Binding-site contacts:
Ligand atom O1 contacts residue GLU84 of chain 1.A at 3.3 Å (salt-bridge).
Ligand atom C6 contacts residue TYR51 of chain 1.A at 3.5 Å (hydrophobic).
Ligand atom O2 contacts residue ARG114 of chain 3.A at 3.5 Å (salt-bridge).
Ligand atom O6 contacts residue ARG114 of chain 3.A at 3.7 Å.
Ligand atom O2 contacts residue ARG114 of chain 3.A at 2.9 Å (salt-bridge).
Ligand atom C4 contacts residue ARG88 of chain 1.A at 3.9 Å.
Ligand atom O6 contacts residue PHE57 of chain 3.A at 4.2 Å.
Ligand atom C5 contacts residue THR86 of chain 1.A at 4.1 Å.
Ligand atom O6 contacts residue LYS81 of chain 3.A at 3.0 Å (salt-bridge).
Ligand atom O4 contacts residue GLY87 of chain 1.A at 3.6 Å.
Ligand atom C6 contacts residue LYS81 of chain 3.A at 4.0 Å.
Ligand atom C5 contacts residue ARG88 of chain 1.A at 4.0 Å.
Ligand atom C4 contacts residue PHE57 of chain 3.A at 4.2 Å (hydrophobic).
Ligand atom O6 contacts residue ASN56 of chain 3.A at 4.2 Å.
Ligand atom C3 contacts residue ARG114 of chain 3.A at 3.6 Å.
Ligand atom C1 contacts residue ARG88 of chain 1.A at 3.6 Å.
Ligand atom O4 contacts residue ARG88 of chain 1.A at 2.9 Å (salt-bridge).
Ligand atom C1 contacts residue SER85 of chain 1.A at 4.2 Å.
Ligand atom O6 contacts residue PHE57 of chain 3.A at 3.7 Å.
Ligand atom O3 contacts residue GLY87 of chain 1.A at 4.1 Å.
Ligand atom O2 contacts residue THR77 of chain 3.A at 3.5 Å.
Ligand atom O2 contacts residue VAL113 of chain 3.A at 4.1 Å.
Ligand atom C1 contacts residue GLU84 of chain 1.A at 4.1 Å.
Ligand atom C2 contacts residue THR77 of chain 3.A at 4.0 Å.
Ligand atom C1 contacts residue PHE57 of chain 3.A at 4.1 Å (hydrophobic).
Ligand atom O3 contacts residue TYR78 of chain 3.A at 4.2 Å.
Ligand atom C6 contacts residue ARG88 of chain 1.A at 4.1 Å.
Ligand atom C6 contacts residue ARG114 of chain 3.A at 3.5 Å.
Ligand atom O2 contacts residue GLU84 of chain 1.A at 3.9 Å.
Ligand atom C2 contacts residue ARG114 of chain 3.A at 3.9 Å.
Ligand atom C2 contacts residue ARG88 of chain 1.A at 3.8 Å.
Ligand atom C4 contacts residue THR86 of chain 1.A at 3.3 Å.
Ligand atom C5 contacts residue PHE57 of chain 3.A at 3.8 Å (hydrophobic).
Ligand atom O3 contacts residue ARG114 of chain 3.A at 3.1 Å (salt-bridge).
Ligand atom O3 contacts residue THR77 of chain 3.A at 2.6 Å (h-bond).
Ligand atom C3 contacts residue THR77 of chain 3.A at 3.7 Å.
Ligand atom O5 contacts residue ARG88 of chain 1.A at 3.0 Å (salt-bridge).
Ligand atom O4 contacts residue THR86 of chain 1.A at 2.7 Å (h-bond).
Ligand atom O4 contacts residue THR77 of chain 3.A at 3.7 Å.
Ligand atom C6 contacts residue THR86 of chain 1.A at 3.6 Å.

This small molecule binds to this protein.
Small molecule (SMILES): CC(=O)N[C@H]1[C@H](O[C@@H]2[C@@H](O)[C@H](O)O[C@H](CO)[C@@H]2O)O[C@H](CO)[C@@H](O[C@@H]2O[C@H](CO)[C@H](O)[C@H](O)[C@H]2O[C@@H]2O[C@@H](C)[C@@H](O)[C@@H](O)[C@@H]2O)[C@@H]1O[C@@H]1O[C@@H](C)[C@@H](O)[C@@H](O)[C@@H]1O

Sequence of chain 1.A:
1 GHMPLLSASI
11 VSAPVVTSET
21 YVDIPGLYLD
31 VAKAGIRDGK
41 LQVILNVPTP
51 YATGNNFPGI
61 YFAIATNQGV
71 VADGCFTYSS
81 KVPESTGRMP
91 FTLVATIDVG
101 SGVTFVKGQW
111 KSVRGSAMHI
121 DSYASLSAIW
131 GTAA

Sequence of chain 3.A:
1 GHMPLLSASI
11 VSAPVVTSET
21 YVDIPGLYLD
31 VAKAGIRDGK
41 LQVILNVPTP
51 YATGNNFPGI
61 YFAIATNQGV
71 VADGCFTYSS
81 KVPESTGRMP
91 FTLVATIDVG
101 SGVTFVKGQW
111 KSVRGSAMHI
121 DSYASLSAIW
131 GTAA